Sequence of chain 1.B:
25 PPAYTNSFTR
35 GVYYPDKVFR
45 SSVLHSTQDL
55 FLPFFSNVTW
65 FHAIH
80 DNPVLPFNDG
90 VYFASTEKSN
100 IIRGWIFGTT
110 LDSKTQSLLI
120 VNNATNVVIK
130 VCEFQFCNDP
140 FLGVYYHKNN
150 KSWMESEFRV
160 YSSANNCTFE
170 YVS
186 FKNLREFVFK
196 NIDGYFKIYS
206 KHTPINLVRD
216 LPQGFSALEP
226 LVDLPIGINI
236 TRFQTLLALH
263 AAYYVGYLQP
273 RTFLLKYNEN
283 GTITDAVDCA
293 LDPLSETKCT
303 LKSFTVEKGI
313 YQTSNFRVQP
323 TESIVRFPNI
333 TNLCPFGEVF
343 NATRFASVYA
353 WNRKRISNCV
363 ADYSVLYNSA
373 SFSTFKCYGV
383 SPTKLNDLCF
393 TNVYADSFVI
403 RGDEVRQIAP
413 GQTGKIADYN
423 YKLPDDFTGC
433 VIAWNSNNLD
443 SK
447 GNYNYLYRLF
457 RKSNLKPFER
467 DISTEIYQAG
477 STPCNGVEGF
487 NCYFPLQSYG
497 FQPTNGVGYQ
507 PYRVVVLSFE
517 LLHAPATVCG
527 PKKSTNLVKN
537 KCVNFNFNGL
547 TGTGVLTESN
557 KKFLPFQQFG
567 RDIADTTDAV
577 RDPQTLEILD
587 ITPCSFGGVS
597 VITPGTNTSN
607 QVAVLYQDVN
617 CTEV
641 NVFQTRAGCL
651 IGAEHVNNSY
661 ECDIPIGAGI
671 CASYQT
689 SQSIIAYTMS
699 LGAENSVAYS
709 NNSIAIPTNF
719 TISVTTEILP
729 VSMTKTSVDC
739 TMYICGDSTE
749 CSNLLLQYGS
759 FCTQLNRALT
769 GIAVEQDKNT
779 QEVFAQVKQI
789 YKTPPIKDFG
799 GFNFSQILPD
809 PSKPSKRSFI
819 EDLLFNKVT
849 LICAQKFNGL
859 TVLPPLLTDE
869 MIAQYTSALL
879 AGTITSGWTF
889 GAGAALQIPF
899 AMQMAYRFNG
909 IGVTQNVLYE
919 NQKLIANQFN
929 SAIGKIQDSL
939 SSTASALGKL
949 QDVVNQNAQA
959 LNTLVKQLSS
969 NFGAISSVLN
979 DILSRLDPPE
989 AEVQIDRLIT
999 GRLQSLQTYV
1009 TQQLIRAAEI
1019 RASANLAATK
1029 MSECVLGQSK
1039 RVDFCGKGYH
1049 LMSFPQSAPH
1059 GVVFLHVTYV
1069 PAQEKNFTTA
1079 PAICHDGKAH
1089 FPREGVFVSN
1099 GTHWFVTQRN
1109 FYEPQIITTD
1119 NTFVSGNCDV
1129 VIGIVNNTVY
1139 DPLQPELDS

Binding-site contacts:
Ligand atom O5 contacts residue THR108 of chain 1.B at 3.0 Å.
Ligand atom N2 contacts residue ASN234 of chain 1.B at 2.8 Å (h-bond).
Ligand atom O6 contacts residue THR109 of chain 1.B at 4.0 Å.
Ligand atom C3 contacts residue ASN234 of chain 1.B at 3.8 Å.
Ligand atom C1 contacts residue ASN234 of chain 1.B at 1.4 Å.
Ligand atom O6 contacts residue THR108 of chain 1.B at 3.1 Å.
Ligand atom O5 contacts residue THR236 of chain 1.B at 4.3 Å.
Ligand atom O7 contacts residue ASN234 of chain 1.B at 4.0 Å.
Ligand atom C6 contacts residue THR108 of chain 1.B at 3.1 Å.
Ligand atom C4 contacts residue ASN234 of chain 1.B at 4.1 Å.
Ligand atom C1 contacts residue THR108 of chain 1.B at 4.0 Å.
Ligand atom C1 contacts residue THR236 of chain 1.B at 4.4 Å.
Ligand atom O5 contacts residue ASN234 of chain 1.B at 2.4 Å (h-bond).
Ligand atom C2 contacts residue ASN234 of chain 1.B at 2.5 Å.
Ligand atom C7 contacts residue ASN234 of chain 1.B at 3.8 Å.
Ligand atom C5 contacts residue THR108 of chain 1.B at 3.8 Å.
Ligand atom C5 contacts residue ASN234 of chain 1.B at 3.5 Å.
Ligand atom C6 contacts residue THR109 of chain 1.B at 4.5 Å.

A small-molecule ligand and the protein it binds are described below.
Small molecule (SMILES): CC(=O)N[C@H]1[C@H](O[C@H]2[C@H](O)[C@@H](NC(C)=O)CO[C@@H]2CO)O[C@H](CO)[C@@H](O)[C@@H]1O